Sequence of chain 1.C:
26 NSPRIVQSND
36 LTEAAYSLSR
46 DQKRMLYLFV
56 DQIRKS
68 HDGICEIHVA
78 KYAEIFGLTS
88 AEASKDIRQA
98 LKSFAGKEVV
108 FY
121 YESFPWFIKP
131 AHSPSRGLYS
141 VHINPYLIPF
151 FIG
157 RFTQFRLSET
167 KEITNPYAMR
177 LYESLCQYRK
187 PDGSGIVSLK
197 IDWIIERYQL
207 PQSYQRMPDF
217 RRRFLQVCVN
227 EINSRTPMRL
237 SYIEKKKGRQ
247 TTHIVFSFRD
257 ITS

The small molecule below binds the protein below.
Small molecule (SMILES): Cn1cc(NC(=O)c2cc(NC(=O)CNC(=N)N)cn2C)cc1C(=O)NCCC(=N)N

Binding-site contacts:
Ligand atom O2 contacts residue THR170 of chain 1.C at 4.0 Å.
Ligand atom C8 contacts residue THR170 of chain 1.C at 3.6 Å.